The small molecule below binds the protein below.
Small molecule (SMILES): OCc1ccccc1

Binding-site contacts:
Ligand atom C contacts residue GLU94 of chain 1.A at 3.6 Å.
Ligand atom C5 contacts residue LYS98 of chain 1.A at 3.8 Å.
Ligand atom C6 contacts residue LYS98 of chain 1.A at 3.4 Å.
Ligand atom O contacts residue LYS98 of chain 1.A at 2.9 Å (salt-bridge).
Ligand atom C1 contacts residue LYS98 of chain 1.A at 4.0 Å.
Ligand atom O contacts residue GLU94 of chain 1.A at 2.7 Å (salt-bridge).
Ligand atom C contacts residue LYS98 of chain 1.A at 3.4 Å.
Ligand atom O contacts residue TYR34 of chain 1.A at 4.2 Å.

Sequence of chain 1.A:
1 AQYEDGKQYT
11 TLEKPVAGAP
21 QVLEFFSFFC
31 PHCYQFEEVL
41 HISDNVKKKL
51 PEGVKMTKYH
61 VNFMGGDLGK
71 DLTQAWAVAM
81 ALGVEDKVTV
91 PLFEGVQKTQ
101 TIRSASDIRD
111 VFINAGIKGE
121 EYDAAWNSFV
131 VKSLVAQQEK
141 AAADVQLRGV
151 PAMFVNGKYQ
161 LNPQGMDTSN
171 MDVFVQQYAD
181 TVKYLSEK